A small-molecule ligand and the protein it binds are described below.
Small molecule (SMILES): COc1ccc(C2=NN(C3CCCCCC3)C(=O)[C@@H]3CC=CC[C@H]23)cc1OCCCCOc1ccc(-c2nnn[nH]2)cc1

Binding-site contacts:
Ligand atom C4 contacts residue GLN295 of chain 1.C at 3.9 Å.
Ligand atom C17 contacts residue ILE262 of chain 1.C at 3.9 Å (hydrophobic).
Ligand atom O2 contacts residue PHE298 of chain 1.C at 3.6 Å.
Ligand atom O1 contacts residue GLN295 of chain 1.C at 3.1 Å (h-bond).
Ligand atom C7 contacts residue PHE298 of chain 1.C at 3.8 Å (hydrophobic).
Ligand atom C6 contacts residue SER294 of chain 1.C at 3.5 Å.
Ligand atom N contacts residue TYR301 of chain 1.C at 3.4 Å.
Ligand atom C6 contacts residue MET283 of chain 1.C at 3.4 Å (hydrophobic).
Ligand atom C17 contacts residue ASN247 of chain 1.C at 3.7 Å.
Ligand atom C26 contacts residue MET199 of chain 1.C at 3.6 Å (hydrophobic).
Ligand atom N3 contacts residue TYR301 of chain 1.C at 3.5 Å.
Ligand atom C17 contacts residue TYR85 of chain 1.C at 3.8 Å (hydrophobic).
Ligand atom C17 contacts residue PHE298 of chain 1.C at 3.9 Å (hydrophobic).
Ligand atom C28 contacts residue HIS86 of chain 1.C at 3.7 Å.
Ligand atom C2 contacts residue PHE298 of chain 1.C at 3.4 Å (hydrophobic).
Ligand atom C6 contacts residue PHE298 of chain 1.C at 3.7 Å (hydrophobic).
Ligand atom C8 contacts residue SER294 of chain 1.C at 3.8 Å.
Ligand atom C3 contacts residue GLN295 of chain 1.C at 3.5 Å.
Ligand atom C14 contacts residue PHE298 of chain 1.C at 3.5 Å (hydrophobic).
Ligand atom O contacts residue GLN295 of chain 1.C at 3.2 Å (h-bond).
Ligand atom C8 contacts residue PHE298 of chain 1.C at 3.7 Å (hydrophobic).
Ligand atom O contacts residue ILE262 of chain 1.C at 3.4 Å.
Ligand atom C5 contacts residue PHE298 of chain 1.C at 3.7 Å (hydrophobic).
Ligand atom C1 contacts residue PHE298 of chain 1.C at 3.4 Å (hydrophobic).
Ligand atom C15 contacts residue PHE298 of chain 1.C at 3.6 Å (hydrophobic).
Ligand atom N1 contacts residue TYR301 of chain 1.C at 3.5 Å.
Ligand atom C31 contacts residue MET199 of chain 1.C at 3.9 Å (hydrophobic).
Ligand atom C contacts residue THR259 of chain 1.C at 3.8 Å.
Ligand atom C30 contacts residue MET199 of chain 1.C at 3.6 Å (hydrophobic).
Ligand atom C31 contacts residue LEU245 of chain 1.C at 3.5 Å (hydrophobic).
Ligand atom O3 contacts residue MET199 of chain 1.C at 3.2 Å.
Ligand atom C13 contacts residue TYR301 of chain 1.C at 3.5 Å (hydrophobic).
Ligand atom O1 contacts residue PHE298 of chain 1.C at 3.5 Å.
Ligand atom N2 contacts residue TYR301 of chain 1.C at 3.4 Å.
Ligand atom C9 contacts residue GLY297 of chain 1.C at 3.9 Å.
Ligand atom C30 contacts residue ASP244 of chain 1.C at 3.8 Å.
Ligand atom O contacts residue PHE298 of chain 1.C at 3.8 Å.
Ligand atom C8 contacts residue GLY297 of chain 1.C at 3.8 Å.
Ligand atom C1 contacts residue ILE262 of chain 1.C at 3.6 Å (hydrophobic).
Ligand atom C contacts residue ASN247 of chain 1.C at 3.5 Å.

Sequence of chain 1.C:
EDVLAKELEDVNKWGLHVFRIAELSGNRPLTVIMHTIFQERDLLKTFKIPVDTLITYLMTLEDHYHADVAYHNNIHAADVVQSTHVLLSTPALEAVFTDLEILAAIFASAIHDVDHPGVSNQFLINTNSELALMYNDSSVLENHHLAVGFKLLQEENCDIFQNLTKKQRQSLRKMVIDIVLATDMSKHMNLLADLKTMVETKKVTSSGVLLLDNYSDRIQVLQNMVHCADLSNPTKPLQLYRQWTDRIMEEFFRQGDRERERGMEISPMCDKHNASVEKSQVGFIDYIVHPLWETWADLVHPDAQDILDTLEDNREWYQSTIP